Binding-site contacts:
Ligand atom C8 contacts residue PRO416 of chain 1.TA at 4.5 Å (hydrophobic).
Ligand atom C2 contacts residue PRO205 of chain 1.TA at 4.0 Å (hydrophobic).
Ligand atom OP2 contacts residue DC1 of chain 1.UE at 2.5 Å (h-bond).
Ligand atom OP2 contacts residue ASP411 of chain 1.UA at 4.2 Å.
Ligand atom N9 contacts residue PRO416 of chain 1.TA at 4.3 Å.
Ligand atom C6 contacts residue PRO416 of chain 1.TA at 2.9 Å (hydrophobic).
Ligand atom C2 contacts residue PRO416 of chain 1.TA at 4.2 Å (hydrophobic).
Ligand atom C5' contacts residue DC1 of chain 1.UE at 3.8 Å.
Ligand atom N6 contacts residue SER417 of chain 1.TA at 3.5 Å.
Ligand atom C5 contacts residue HIS415 of chain 1.TA at 4.3 Å.
Ligand atom C2' contacts residue PRO416 of chain 1.TA at 4.5 Å (hydrophobic).
Ligand atom N1 contacts residue GLY424 of chain 1.TA at 3.9 Å.
Ligand atom C5 contacts residue PRO416 of chain 1.TA at 3.2 Å (hydrophobic).
Ligand atom N3 contacts residue PRO205 of chain 1.TA at 4.4 Å.
Ligand atom C4 contacts residue PRO416 of chain 1.TA at 4.0 Å (hydrophobic).
Ligand atom N6 contacts residue ASN394 of chain 1.TA at 4.3 Å.
Ligand atom N3 contacts residue PRO416 of chain 1.TA at 4.1 Å.
Ligand atom N6 contacts residue PRO416 of chain 1.TA at 2.8 Å (h-bond).
Ligand atom C2 contacts residue GLY424 of chain 1.TA at 4.1 Å.
Ligand atom O4' contacts residue DC1 of chain 1.UE at 4.2 Å.
Ligand atom C6 contacts residue PRO205 of chain 1.TA at 3.9 Å (hydrophobic).
Ligand atom C5 contacts residue PRO205 of chain 1.TA at 4.2 Å (hydrophobic).
Ligand atom P contacts residue DC1 of chain 1.UE at 1.6 Å.
Ligand atom N7 contacts residue PRO416 of chain 1.TA at 3.7 Å.
Ligand atom C8 contacts residue HIS415 of chain 1.TA at 3.3 Å.
Ligand atom N6 contacts residue PRO205 of chain 1.TA at 4.2 Å.
Ligand atom OP1 contacts residue DC1 of chain 1.UE at 2.5 Å (h-bond).
Ligand atom N7 contacts residue HIS415 of chain 1.TA at 3.0 Å (h-bond).
Ligand atom O5' contacts residue DC1 of chain 1.UE at 2.5 Å (h-bond).
Ligand atom N1 contacts residue PRO416 of chain 1.TA at 3.4 Å (h-bond).
Ligand atom N1 contacts residue PRO205 of chain 1.TA at 4.0 Å.

Sequence of chain 1.UA:
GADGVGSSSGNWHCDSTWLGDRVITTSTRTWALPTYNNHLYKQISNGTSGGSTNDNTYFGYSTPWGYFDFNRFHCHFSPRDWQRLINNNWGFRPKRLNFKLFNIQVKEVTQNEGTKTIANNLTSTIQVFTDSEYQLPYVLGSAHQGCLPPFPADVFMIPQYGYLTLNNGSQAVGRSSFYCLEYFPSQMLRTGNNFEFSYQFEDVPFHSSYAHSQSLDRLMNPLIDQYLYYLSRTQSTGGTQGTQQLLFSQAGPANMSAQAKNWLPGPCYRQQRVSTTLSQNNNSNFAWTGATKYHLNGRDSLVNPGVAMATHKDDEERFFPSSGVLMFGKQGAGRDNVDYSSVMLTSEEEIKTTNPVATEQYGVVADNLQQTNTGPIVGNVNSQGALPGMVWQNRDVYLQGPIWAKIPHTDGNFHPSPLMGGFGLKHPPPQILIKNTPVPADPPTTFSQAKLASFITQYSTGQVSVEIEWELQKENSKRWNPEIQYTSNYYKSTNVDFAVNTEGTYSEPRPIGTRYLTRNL

Sequence of chain 1.TA:
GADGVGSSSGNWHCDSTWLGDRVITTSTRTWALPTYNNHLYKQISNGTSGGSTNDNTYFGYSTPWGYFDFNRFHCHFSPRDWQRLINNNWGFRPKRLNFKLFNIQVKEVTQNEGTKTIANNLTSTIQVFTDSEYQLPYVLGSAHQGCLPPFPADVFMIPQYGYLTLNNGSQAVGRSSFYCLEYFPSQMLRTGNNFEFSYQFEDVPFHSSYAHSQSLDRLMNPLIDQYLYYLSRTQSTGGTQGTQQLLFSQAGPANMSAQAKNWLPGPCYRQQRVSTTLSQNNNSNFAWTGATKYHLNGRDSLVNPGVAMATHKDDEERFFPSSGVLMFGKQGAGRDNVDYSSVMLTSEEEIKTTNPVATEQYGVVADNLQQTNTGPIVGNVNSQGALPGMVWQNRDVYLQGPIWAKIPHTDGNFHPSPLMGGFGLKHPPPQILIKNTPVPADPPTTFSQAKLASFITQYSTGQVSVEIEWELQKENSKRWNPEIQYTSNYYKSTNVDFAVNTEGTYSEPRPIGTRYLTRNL

This protein binds this small molecule.
Small molecule (SMILES): Nc1ncnc2c1ncn2[C@H]1C[C@H](O)[C@@H](COP(=O)(O)O)O1